Binding-site contacts:
Ligand atom C3' contacts residue ASP62 of chain 1.C at 3.6 Å.
Ligand atom O1A contacts residue GLY61 of chain 1.C at 3.6 Å.
Ligand atom O2' contacts residue ASP62 of chain 1.C at 2.8 Å (salt-bridge).
Ligand atom O2' contacts residue ASN4 of chain 1.B at 3.5 Å (h-bond).
Ligand atom O1B contacts residue ARG79 of chain 1.C at 3.6 Å.
Ligand atom O2A contacts residue ILE105 of chain 1.C at 2.9 Å (h-bond).
Ligand atom O4' contacts residue ASP62 of chain 1.C at 3.6 Å (salt-bridge).
Ligand atom N9 contacts residue ASN4 of chain 1.B at 3.5 Å (h-bond).
Ligand atom O1A contacts residue ASN82 of chain 1.C at 2.8 Å (h-bond).
Ligand atom N1 contacts residue PHE156 of chain 1.C at 3.4 Å.
Ligand atom C8 contacts residue THR3 of chain 1.B at 3.0 Å.
Ligand atom C5' contacts residue PHE74 of chain 1.C at 3.6 Å (hydrophobic).
Ligand atom N6 contacts residue ARG79 of chain 1.C at 3.3 Å (salt-bridge).
Ligand atom N7 contacts residue PHE74 of chain 1.C at 3.4 Å.
Ligand atom C4' contacts residue ASP62 of chain 1.C at 3.2 Å.
Ligand atom O1A contacts residue ARG65 of chain 1.C at 3.0 Å (salt-bridge).
Ligand atom O5' contacts residue ARG65 of chain 1.C at 3.6 Å (salt-bridge).
Ligand atom N9 contacts residue PHE74 of chain 1.C at 3.3 Å.
Ligand atom O2A contacts residue LEU104 of chain 1.C at 3.2 Å.
Ligand atom N1 contacts residue THR157 of chain 1.C at 3.5 Å (h-bond).
Ligand atom O4' contacts residue PHE74 of chain 1.C at 3.1 Å.
Ligand atom N7 contacts residue THR3 of chain 1.B at 3.6 Å.
Ligand atom O2B contacts residue PRO107 of chain 1.C at 3.2 Å.
Ligand atom C8 contacts residue PHE74 of chain 1.C at 3.3 Å (hydrophobic).
Ligand atom C6 contacts residue PHE156 of chain 1.C at 3.4 Å (hydrophobic).
Ligand atom C8 contacts residue ASN4 of chain 1.B at 3.2 Å.
Ligand atom O1B contacts residue ARG65 of chain 1.C at 2.9 Å (salt-bridge).
Ligand atom O3B contacts residue ASN82 of chain 1.C at 3.6 Å (h-bond).
Ligand atom O2B contacts residue ARG79 of chain 1.C at 2.9 Å (salt-bridge).
Ligand atom C6 contacts residue ARG79 of chain 1.C at 3.3 Å.
Ligand atom N1 contacts residue ARG79 of chain 1.C at 2.8 Å (salt-bridge).
Ligand atom O3' contacts residue ASP62 of chain 1.C at 2.8 Å (salt-bridge).
Ligand atom C2 contacts residue ARG79 of chain 1.C at 3.6 Å.
Ligand atom C1' contacts residue ASN4 of chain 1.B at 3.2 Å.
Ligand atom O2' contacts residue LYS142 of chain 1.C at 3.0 Å (salt-bridge).
Ligand atom C4 contacts residue PHE74 of chain 1.C at 3.5 Å (hydrophobic).
Ligand atom N6 contacts residue GLY155 of chain 1.C at 3.3 Å (h-bond).
Ligand atom C2 contacts residue ILE105 of chain 1.C at 3.6 Å (hydrophobic).
Ligand atom O1B contacts residue ASN82 of chain 1.C at 2.9 Å (h-bond).
Ligand atom O3B contacts residue SER106 of chain 1.C at 2.9 Å (h-bond).

Sequence of chain 1.B:
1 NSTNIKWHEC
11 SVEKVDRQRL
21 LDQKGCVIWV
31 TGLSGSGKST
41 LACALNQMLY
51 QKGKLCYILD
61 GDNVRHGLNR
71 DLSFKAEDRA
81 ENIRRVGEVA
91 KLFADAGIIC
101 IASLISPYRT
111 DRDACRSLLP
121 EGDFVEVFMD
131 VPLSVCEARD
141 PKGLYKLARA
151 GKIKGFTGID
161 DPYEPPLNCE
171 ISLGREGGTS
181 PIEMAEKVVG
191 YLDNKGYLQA

Sequence of chain 1.C:
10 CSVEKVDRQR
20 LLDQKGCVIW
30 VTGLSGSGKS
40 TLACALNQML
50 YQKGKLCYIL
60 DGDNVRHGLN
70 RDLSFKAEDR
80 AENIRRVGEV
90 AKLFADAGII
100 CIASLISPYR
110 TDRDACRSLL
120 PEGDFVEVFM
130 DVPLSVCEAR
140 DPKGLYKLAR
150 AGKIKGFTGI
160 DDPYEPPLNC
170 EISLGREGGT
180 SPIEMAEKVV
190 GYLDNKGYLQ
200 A

A small-molecule ligand and the protein it binds are described below.
Small molecule (SMILES): Nc1ncnc2c1ncn2[C@@H]1O[C@H](CO[P](=O)(O)OS(=O)(=O)O)[C@@H](O)[C@H]1O